Binding-site contacts:
Ligand atom F1 contacts residue THR203 of chain 1.A at 2.6 Å.
Ligand atom C6 contacts residue ILE210 of chain 1.A at 3.2 Å (hydrophobic).
Ligand atom O4 contacts residue ZN1 of chain 1.B at 2.2 Å.
Ligand atom C25 contacts residue GLU90 of chain 1.A at 3.1 Å.
Ligand atom C32 contacts residue SER223 of chain 1.A at 3.5 Å.
Ligand atom N3 contacts residue ASP254 of chain 1.A at 3.4 Å (salt-bridge).
Ligand atom N1 contacts residue PHE204 of chain 1.A at 2.9 Å (h-bond).
Ligand atom C28 contacts residue PHE204 of chain 1.A at 3.3 Å (hydrophobic).
Ligand atom N4 contacts residue ASP254 of chain 1.A at 3.0 Å (salt-bridge).
Ligand atom O1 contacts residue GLY222 of chain 1.A at 3.3 Å (h-bond).
Ligand atom C27 contacts residue MET75 of chain 1.A at 3.4 Å (hydrophobic).
Ligand atom O4 contacts residue HIS250 of chain 1.A at 2.9 Å (h-bond).
Ligand atom C24 contacts residue ASP254 of chain 1.A at 3.4 Å.
Ligand atom C7 contacts residue ILE210 of chain 1.A at 3.5 Å (hydrophobic).
Ligand atom C7 contacts residue GLY222 of chain 1.A at 3.4 Å.
Ligand atom C24 contacts residue GLU90 of chain 1.A at 3.2 Å.
Ligand atom N4 contacts residue HIS91 of chain 1.A at 3.1 Å (h-bond).
Ligand atom C31 contacts residue SER223 of chain 1.A at 3.4 Å.
Ligand atom O4 contacts residue THR203 of chain 1.A at 2.4 Å (h-bond).
Ligand atom C4 contacts residue GLY222 of chain 1.A at 3.3 Å.
Ligand atom C23 contacts residue ZN1 of chain 1.B at 2.8 Å.
Ligand atom N4 contacts residue GLU90 of chain 1.A at 2.6 Å (salt-bridge).
Ligand atom N4 contacts residue ZN1 of chain 1.B at 2.1 Å.
Ligand atom C5 contacts residue GLY222 of chain 1.A at 3.4 Å.
Ligand atom C25 contacts residue ZN1 of chain 1.B at 2.9 Å.
Ligand atom O4 contacts residue ASP254 of chain 1.A at 3.2 Å (salt-bridge).
Ligand atom C16 contacts residue PHE204 of chain 1.A at 3.3 Å (hydrophobic).
Ligand atom C5 contacts residue ARG214 of chain 1.A at 3.5 Å.
Ligand atom C25 contacts residue HIS91 of chain 1.A at 3.2 Å.
Ligand atom C8 contacts residue GLY222 of chain 1.A at 3.6 Å.
Ligand atom C24 contacts residue ZN1 of chain 1.B at 3.0 Å.
Ligand atom C27 contacts residue GLU90 of chain 1.A at 3.5 Å.
Ligand atom C23 contacts residue ASP254 of chain 1.A at 3.0 Å.
Ligand atom C6 contacts residue GLY222 of chain 1.A at 3.5 Å.
Ligand atom C31 contacts residue GLY222 of chain 1.A at 3.3 Å.
Ligand atom C28 contacts residue THR203 of chain 1.A at 3.4 Å.
Ligand atom O1 contacts residue ARG214 of chain 1.A at 3.3 Å (salt-bridge).
Ligand atom C23 contacts residue THR203 of chain 1.A at 3.3 Å.
Ligand atom C29 contacts residue PHE204 of chain 1.A at 3.2 Å (hydrophobic).
Ligand atom C32 contacts residue GLY222 of chain 1.A at 3.4 Å.

This small molecule binds to this protein.
Small molecule (SMILES): CO[C@H](CO)c1ccc(C#Cc2ccc(C(=O)NC[C@H]3C[C@@H](NC(=O)[C@@H]4C[C@H](F)CN4)CN3C(=O)C3CC3)cc2)cc1

Sequence of chain 1.A:
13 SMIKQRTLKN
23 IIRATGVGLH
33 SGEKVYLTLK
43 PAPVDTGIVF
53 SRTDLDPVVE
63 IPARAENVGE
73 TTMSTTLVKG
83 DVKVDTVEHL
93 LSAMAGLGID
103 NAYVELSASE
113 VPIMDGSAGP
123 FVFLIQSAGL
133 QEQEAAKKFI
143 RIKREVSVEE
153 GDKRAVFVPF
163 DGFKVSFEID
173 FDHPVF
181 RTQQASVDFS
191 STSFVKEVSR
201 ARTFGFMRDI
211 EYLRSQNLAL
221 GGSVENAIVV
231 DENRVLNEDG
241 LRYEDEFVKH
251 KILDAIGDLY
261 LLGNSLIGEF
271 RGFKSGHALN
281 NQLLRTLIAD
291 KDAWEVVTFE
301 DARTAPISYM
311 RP